The protein below binds the small molecule below.
Small molecule (SMILES): O=C(NCCN(CCNC(=O)c1cccc(O)c1O)CCNC(=O)c1cccc(=O)n1O)c1cccc(O)c1O

Binding-site contacts:
Ligand atom C34 contacts residue ILE43 of chain 1.B at 4.1 Å (hydrophobic).
Ligand atom C2 contacts residue LYS127 of chain 1.B at 3.5 Å.
Ligand atom C6 contacts residue TYR134 of chain 1.B at 3.8 Å (hydrophobic).
Ligand atom C3 contacts residue TH1 of chain 1.G at 3.8 Å.
Ligand atom O15 contacts residue TH1 of chain 1.G at 3.2 Å.
Ligand atom O8 contacts residue ALA42 of chain 1.B at 3.7 Å.
Ligand atom O8 contacts residue TYR134 of chain 1.B at 3.9 Å.
Ligand atom O40 contacts residue LEU38 of chain 1.B at 3.8 Å.
Ligand atom C36 contacts residue TYR54 of chain 1.B at 3.7 Å (hydrophobic).
Ligand atom O14 contacts residue LYS127 of chain 1.B at 3.1 Å (salt-bridge).
Ligand atom O39 contacts residue ILE43 of chain 1.B at 3.9 Å.
Ligand atom C5 contacts residue LYS127 of chain 1.B at 4.1 Å.
Ligand atom C5 contacts residue PHE135 of chain 1.B at 4.0 Å (hydrophobic).
Ligand atom C7 contacts residue TYR134 of chain 1.B at 4.1 Å (hydrophobic).
Ligand atom O15 contacts residue TYR108 of chain 1.B at 2.4 Å (h-bond).
Ligand atom C10 contacts residue ALA42 of chain 1.B at 4.0 Å (hydrophobic).
Ligand atom C35 contacts residue TYR54 of chain 1.B at 3.7 Å (hydrophobic).
Ligand atom C36 contacts residue LEU38 of chain 1.B at 4.0 Å (hydrophobic).
Ligand atom C7 contacts residue LYS127 of chain 1.B at 3.9 Å.
Ligand atom C34 contacts residue LYS136 of chain 1.B at 4.1 Å.
Ligand atom C3 contacts residue TYR108 of chain 1.B at 3.4 Å (hydrophobic).
Ligand atom C4 contacts residue LYS136 of chain 1.B at 4.1 Å.
Ligand atom C6 contacts residue LYS136 of chain 1.B at 4.1 Å.
Ligand atom O40 contacts residue LYS136 of chain 1.B at 2.8 Å (salt-bridge).
Ligand atom C2 contacts residue TH1 of chain 1.G at 3.5 Å.
Ligand atom C6 contacts residue PHE135 of chain 1.B at 4.0 Å (hydrophobic).
Ligand atom C4 contacts residue TYR108 of chain 1.B at 3.6 Å (hydrophobic).
Ligand atom O40 contacts residue TYR54 of chain 1.B at 2.8 Å (h-bond).
Ligand atom C5 contacts residue PHE125 of chain 1.B at 3.8 Å (hydrophobic).
Ligand atom C1 contacts residue LYS127 of chain 1.B at 3.6 Å.
Ligand atom O39 contacts residue LYS136 of chain 1.B at 3.4 Å (salt-bridge).
Ligand atom C35 contacts residue LEU38 of chain 1.B at 4.1 Å (hydrophobic).
Ligand atom C3 contacts residue LYS127 of chain 1.B at 3.9 Å.
Ligand atom C35 contacts residue LYS136 of chain 1.B at 3.9 Å.
Ligand atom N9 contacts residue LYS127 of chain 1.B at 3.3 Å (salt-bridge).
Ligand atom O14 contacts residue TH1 of chain 1.G at 2.4 Å.
Ligand atom C4 contacts residue PHE125 of chain 1.B at 3.5 Å (hydrophobic).
Ligand atom C5 contacts residue LYS136 of chain 1.B at 3.8 Å.
Ligand atom O15 contacts residue LYS136 of chain 1.B at 4.0 Å.
Ligand atom C16 contacts residue ALA42 of chain 1.B at 3.7 Å (hydrophobic).

Sequence of chain 1.B:
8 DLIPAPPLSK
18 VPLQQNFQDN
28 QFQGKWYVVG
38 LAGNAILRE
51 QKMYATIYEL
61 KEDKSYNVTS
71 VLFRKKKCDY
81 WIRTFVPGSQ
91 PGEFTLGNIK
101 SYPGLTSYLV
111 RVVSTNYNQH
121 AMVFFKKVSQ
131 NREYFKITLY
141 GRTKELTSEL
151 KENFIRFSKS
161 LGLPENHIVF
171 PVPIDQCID